Binding-site contacts:
Ligand atom CA contacts residue TYR133 of chain 1.B at 3.2 Å (hydrophobic).
Ligand atom C contacts residue ARG135 of chain 1.B at 3.8 Å.
Ligand atom N contacts residue ARG135 of chain 1.B at 3.3 Å.
Ligand atom OE1 contacts residue LYS126 of chain 1.B at 2.6 Å (salt-bridge).
Ligand atom CD contacts residue LYS126 of chain 1.B at 3.7 Å.
Ligand atom CZ contacts residue ARG154 of chain 1.B at 3.1 Å.
Ligand atom CE2 contacts residue LEU158 of chain 1.B at 3.5 Å (hydrophobic).
Ligand atom N contacts residue TYR133 of chain 1.B at 3.0 Å (h-bond).
Ligand atom OE1 contacts residue LYS100 of chain 1.B at 3.7 Å.
Ligand atom CD contacts residue PHE134 of chain 1.B at 3.6 Å (hydrophobic).
Ligand atom CA contacts residue ARG135 of chain 1.B at 3.7 Å.
Ligand atom CB contacts residue LYS126 of chain 1.B at 3.9 Å.
Ligand atom CE1 contacts residue ARG154 of chain 1.B at 3.7 Å.
Ligand atom CG contacts residue PHE134 of chain 1.B at 3.5 Å (hydrophobic).
Ligand atom N contacts residue ARG135 of chain 1.B at 2.5 Å (salt-bridge).
Ligand atom CD1 contacts residue HIS184 of chain 1.B at 3.7 Å.
Ligand atom OH contacts residue ARG154 of chain 1.B at 2.8 Å (salt-bridge).
Ligand atom O contacts residue TYR66 of chain 1.B at 3.5 Å (h-bond).
Ligand atom CA contacts residue ARG135 of chain 1.B at 3.3 Å.
Ligand atom OH contacts residue ARG155 of chain 1.B at 3.1 Å.
Ligand atom CE1 contacts residue HIS184 of chain 1.B at 3.6 Å.
Ligand atom C contacts residue TYR133 of chain 1.B at 3.6 Å (hydrophobic).
Ligand atom CB contacts residue HIS136 of chain 1.B at 3.8 Å.
Ligand atom CD contacts residue LYS100 of chain 1.B at 3.9 Å.
Ligand atom CZ contacts residue LEU158 of chain 1.B at 3.6 Å (hydrophobic).
Ligand atom OE2 contacts residue LYS100 of chain 1.B at 3.6 Å.
Ligand atom OE2 contacts residue TYR133 of chain 1.B at 2.4 Å (h-bond).
Ligand atom CB contacts residue ARG135 of chain 1.B at 3.1 Å.
Ligand atom CD contacts residue TYR133 of chain 1.B at 3.4 Å (hydrophobic).
Ligand atom CE2 contacts residue ARG154 of chain 1.B at 3.8 Å.
Ligand atom CG contacts residue TYR133 of chain 1.B at 3.8 Å (hydrophobic).
Ligand atom OH contacts residue LEU158 of chain 1.B at 3.5 Å.
Ligand atom O contacts residue PHE134 of chain 1.B at 3.1 Å.
Ligand atom O contacts residue ARG135 of chain 1.B at 2.8 Å (salt-bridge).
Ligand atom OXT contacts residue ARG154 of chain 1.B at 3.3 Å.
Ligand atom C contacts residue ARG135 of chain 1.B at 3.5 Å.
Ligand atom O contacts residue TYR133 of chain 1.B at 3.9 Å.
Ligand atom CE2 contacts residue SER153 of chain 1.B at 3.5 Å.
Ligand atom O contacts residue ARG135 of chain 1.B at 2.9 Å (salt-bridge).
Ligand atom OE1 contacts residue PHE134 of chain 1.B at 3.8 Å.

Sequence of chain 1.B:
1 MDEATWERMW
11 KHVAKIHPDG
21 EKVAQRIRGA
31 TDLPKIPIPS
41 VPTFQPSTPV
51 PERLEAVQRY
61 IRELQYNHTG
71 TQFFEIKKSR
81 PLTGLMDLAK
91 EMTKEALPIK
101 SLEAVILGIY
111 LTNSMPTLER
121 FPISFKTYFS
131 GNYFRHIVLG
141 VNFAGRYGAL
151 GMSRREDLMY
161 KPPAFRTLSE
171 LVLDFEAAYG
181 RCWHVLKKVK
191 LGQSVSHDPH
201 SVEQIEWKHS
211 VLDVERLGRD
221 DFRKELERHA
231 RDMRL

This protein binds this small molecule.
Small molecule (SMILES): N[C@@H](CCC(=O)O)C(=O)N[C@@H](CCC(=O)O)C(=O)NCC(=O)N[C@@H](CCC(=O)O)C(=O)N[C@@H](CCC(=O)O)C(=O)N[C@@H](Cc1ccc(O)cc1)C(=O)O